Binding-site contacts:
Ligand atom C3 contacts residue ASP70 of chain 2.B at 3.3 Å.
Ligand atom ON1 contacts residue ARG211 of chain 2.B at 3.4 Å (salt-bridge).
Ligand atom O1' contacts residue ARG290 of chain 2.B at 3.6 Å.
Ligand atom C' contacts residue TYR325 of chain 2.B at 3.1 Å (hydrophobic).
Ligand atom C2 contacts residue ARG37 of chain 2.B at 3.9 Å.
Ligand atom C' contacts residue ASP70 of chain 2.B at 4.0 Å.
Ligand atom C5 contacts residue ARG211 of chain 2.B at 3.7 Å.
Ligand atom O2' contacts residue ARG290 of chain 2.B at 3.7 Å.
Ligand atom O2' contacts residue TYR325 of chain 2.B at 3.1 Å (h-bond).
Ligand atom ON1 contacts residue ARG143 of chain 2.B at 4.0 Å.
Ligand atom O3 contacts residue GLU146 of chain 2.B at 3.7 Å.
Ligand atom CM4 contacts residue ARG71 of chain 2.B at 4.1 Å.
Ligand atom C6 contacts residue ARG211 of chain 2.B at 3.5 Å.
Ligand atom C5 contacts residue TYR325 of chain 2.B at 4.0 Å (hydrophobic).
Ligand atom C2 contacts residue TYR325 of chain 2.B at 2.9 Å (hydrophobic).
Ligand atom O2' contacts residue ASP70 of chain 2.B at 4.0 Å.
Ligand atom O4' contacts residue ARG71 of chain 2.B at 2.6 Å (salt-bridge).
Ligand atom C1 contacts residue ARG211 of chain 2.B at 4.1 Å.
Ligand atom O2' contacts residue ARG37 of chain 2.B at 3.0 Å (salt-bridge).
Ligand atom C2 contacts residue GLU38 of chain 2.B at 4.1 Å.
Ligand atom C3 contacts residue GLU196 of chain 2.B at 4.0 Å.
Ligand atom O3 contacts residue GLU38 of chain 2.B at 3.4 Å.
Ligand atom C2 contacts residue ASP70 of chain 2.B at 2.9 Å.
Ligand atom C' contacts residue ARG37 of chain 2.B at 4.1 Å.
Ligand atom C4 contacts residue GLU196 of chain 2.B at 4.0 Å.
Ligand atom C1 contacts residue TYR325 of chain 2.B at 2.8 Å (hydrophobic).
Ligand atom CM4 contacts residue TRP97 of chain 2.B at 3.4 Å (hydrophobic).
Ligand atom C3 contacts residue TYR325 of chain 2.B at 3.6 Å (hydrophobic).
Ligand atom N5 contacts residue ARG211 of chain 2.B at 3.9 Å.
Ligand atom C1 contacts residue ASP70 of chain 2.B at 3.6 Å.
Ligand atom O1' contacts residue TYR325 of chain 2.B at 3.9 Å.
Ligand atom C4 contacts residue TYR325 of chain 2.B at 4.1 Å (hydrophobic).
Ligand atom C6 contacts residue TYR325 of chain 2.B at 3.5 Å (hydrophobic).
Ligand atom C5 contacts residue GLU196 of chain 2.B at 4.2 Å.
Ligand atom O1' contacts residue ARG211 of chain 2.B at 3.4 Å (salt-bridge).
Ligand atom ON1 contacts residue GLU195 of chain 2.B at 3.0 Å (salt-bridge).
Ligand atom C' contacts residue ARG211 of chain 2.B at 4.0 Å.
Ligand atom O3 contacts residue ASP70 of chain 2.B at 3.6 Å.
Ligand atom C4' contacts residue ARG71 of chain 2.B at 3.7 Å.
Ligand atom CM4 contacts residue ASP70 of chain 2.B at 4.0 Å.

This small molecule binds to this protein.
Small molecule (SMILES): CC(=O)Nc1c(O)cc(C(=O)O)cc1[N+](=O)[O-]

Sequence of chain 2.B:
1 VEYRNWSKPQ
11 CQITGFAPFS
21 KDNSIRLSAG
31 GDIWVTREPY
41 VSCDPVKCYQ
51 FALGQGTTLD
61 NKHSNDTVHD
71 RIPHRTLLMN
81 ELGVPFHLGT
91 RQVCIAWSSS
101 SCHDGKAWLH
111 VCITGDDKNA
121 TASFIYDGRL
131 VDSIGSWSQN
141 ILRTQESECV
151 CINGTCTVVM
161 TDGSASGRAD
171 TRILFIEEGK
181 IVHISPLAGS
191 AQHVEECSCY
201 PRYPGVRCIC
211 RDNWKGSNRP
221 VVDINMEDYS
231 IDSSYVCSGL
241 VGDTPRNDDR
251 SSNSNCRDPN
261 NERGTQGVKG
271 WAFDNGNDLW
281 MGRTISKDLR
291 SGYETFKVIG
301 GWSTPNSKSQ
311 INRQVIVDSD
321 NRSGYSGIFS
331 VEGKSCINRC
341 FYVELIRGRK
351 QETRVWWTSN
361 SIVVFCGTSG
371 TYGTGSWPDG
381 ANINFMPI